Sequence of chain 1.A:
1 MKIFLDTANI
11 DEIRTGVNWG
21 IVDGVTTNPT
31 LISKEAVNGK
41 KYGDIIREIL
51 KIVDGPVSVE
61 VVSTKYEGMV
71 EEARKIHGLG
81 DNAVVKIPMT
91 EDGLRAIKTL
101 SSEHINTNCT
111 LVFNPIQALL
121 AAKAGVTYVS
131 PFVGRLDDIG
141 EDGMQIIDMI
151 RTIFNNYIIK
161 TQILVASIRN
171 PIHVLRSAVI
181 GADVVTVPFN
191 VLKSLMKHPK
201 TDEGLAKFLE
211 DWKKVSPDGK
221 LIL

Sequence of chain 1.E:
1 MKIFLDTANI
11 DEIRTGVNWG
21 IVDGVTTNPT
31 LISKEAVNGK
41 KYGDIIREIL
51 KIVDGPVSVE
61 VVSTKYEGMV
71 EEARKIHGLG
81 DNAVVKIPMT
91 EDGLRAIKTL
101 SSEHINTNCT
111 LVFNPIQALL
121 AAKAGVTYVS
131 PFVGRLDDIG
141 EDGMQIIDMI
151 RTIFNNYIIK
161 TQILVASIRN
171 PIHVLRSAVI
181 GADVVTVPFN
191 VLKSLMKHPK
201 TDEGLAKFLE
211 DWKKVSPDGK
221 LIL

This protein binds this small molecule.
Small molecule (SMILES): O=C(CO)[C@@H](O)[C@H](O)[C@H](O)[C@H](O)COP(=O)(O)O

Binding-site contacts:
Ligand atom O6 contacts residue PHE132 of chain 1.E at 3.3 Å.
Ligand atom C5 contacts residue ASP6 of chain 1.E at 3.2 Å.
Ligand atom O6 contacts residue ARG135 of chain 1.E at 3.1 Å (salt-bridge).
Ligand atom O5 contacts residue ALA166 of chain 1.E at 3.5 Å.
Ligand atom O1 contacts residue SER130 of chain 1.E at 3.2 Å.
Ligand atom O5 contacts residue SER167 of chain 1.E at 3.0 Å (h-bond).
Ligand atom O9 contacts residue ARG169 of chain 1.E at 2.9 Å (salt-bridge).
Ligand atom C4 contacts residue PHE132 of chain 1.E at 3.6 Å (hydrophobic).
Ligand atom P1 contacts residue ARG169 of chain 1.E at 3.7 Å.
Ligand atom C4 contacts residue ASN28 of chain 1.E at 3.8 Å.
Ligand atom C1 contacts residue THR110 of chain 1.E at 3.7 Å.
Ligand atom O3 contacts residue LYS86 of chain 1.E at 2.6 Å (salt-bridge).
Ligand atom P1 contacts residue ARG135 of chain 1.E at 3.8 Å.
Ligand atom C6 contacts residue PHE132 of chain 1.E at 3.6 Å (hydrophobic).
Ligand atom O3 contacts residue THR27 of chain 1.E at 3.5 Å (h-bond).
Ligand atom O7 contacts residue SER167 of chain 1.E at 3.8 Å.
Ligand atom O7 contacts residue ARG135 of chain 1.E at 3.3 Å (salt-bridge).
Ligand atom P1 contacts residue SER167 of chain 1.E at 3.5 Å.
Ligand atom C2 contacts residue LYS86 of chain 1.E at 1.3 Å.
Ligand atom O3 contacts residue ASP6 of chain 1.E at 2.8 Å (salt-bridge).
Ligand atom C1 contacts residue SER130 of chain 1.E at 3.5 Å.
Ligand atom O9 contacts residue SER167 of chain 1.E at 3.6 Å.
Ligand atom C1 contacts residue LYS86 of chain 1.E at 2.4 Å.
Ligand atom O4 contacts residue PHE132 of chain 1.E at 3.4 Å.
Ligand atom O8 contacts residue ARG169 of chain 1.E at 2.9 Å (salt-bridge).
Ligand atom O3 contacts residue ASN28 of chain 1.E at 3.2 Å (h-bond).
Ligand atom O1 contacts residue THR110 of chain 1.E at 2.4 Å (h-bond).
Ligand atom C3 contacts residue ASP6 of chain 1.E at 3.3 Å.
Ligand atom O6 contacts residue ASN28 of chain 1.E at 3.4 Å (h-bond).
Ligand atom C3 contacts residue LYS86 of chain 1.E at 2.4 Å.
Ligand atom O5 contacts residue ASP6 of chain 1.E at 2.5 Å (salt-bridge).
Ligand atom C4 contacts residue LYS86 of chain 1.E at 3.5 Å.
Ligand atom O9 contacts residue ARG135 of chain 1.E at 2.8 Å (salt-bridge).
Ligand atom O3 contacts residue THR26 of chain 1.E at 3.8 Å.
Ligand atom O8 contacts residue SER167 of chain 1.E at 2.8 Å (h-bond).
Ligand atom O4 contacts residue ASN28 of chain 1.E at 3.0 Å (h-bond).
Ligand atom O1 contacts residue PHE132 of chain 1.E at 3.4 Å.
Ligand atom C5 contacts residue ASN28 of chain 1.E at 3.7 Å.
Ligand atom O4 contacts residue LYS86 of chain 1.E at 3.4 Å (salt-bridge).
Ligand atom O1 contacts residue LYS86 of chain 1.E at 3.1 Å (salt-bridge).